Binding-site contacts:
Ligand atom C7 contacts residue SER55 of chain 1.B at 3.5 Å.
Ligand atom C7 contacts residue GLU35 of chain 1.B at 4.2 Å.
Ligand atom C8 contacts residue VAL46 of chain 1.B at 3.6 Å (hydrophobic).
Ligand atom C2 contacts residue ASN53 of chain 1.B at 2.4 Å.
Ligand atom C1 contacts residue ASN53 of chain 1.B at 1.4 Å.
Ligand atom C3 contacts residue ASN53 of chain 1.B at 3.8 Å.
Ligand atom N2 contacts residue ASN53 of chain 1.B at 2.9 Å (h-bond).
Ligand atom O3 contacts residue TYR51 of chain 1.B at 4.2 Å.
Ligand atom O5 contacts residue ASN53 of chain 1.B at 2.4 Å (h-bond).
Ligand atom O7 contacts residue SER54 of chain 1.B at 3.1 Å.
Ligand atom C4 contacts residue ASN53 of chain 1.B at 4.2 Å.
Ligand atom N2 contacts residue ASN48 of chain 1.B at 3.9 Å.
Ligand atom C7 contacts residue VAL46 of chain 1.B at 4.2 Å (hydrophobic).
Ligand atom C8 contacts residue SER55 of chain 1.B at 3.8 Å.
Ligand atom N2 contacts residue GLU35 of chain 1.B at 4.0 Å.
Ligand atom O7 contacts residue SER55 of chain 1.B at 2.7 Å (h-bond).
Ligand atom C7 contacts residue SER54 of chain 1.B at 4.1 Å.
Ligand atom O6 contacts residue TYR51 of chain 1.B at 4.4 Å.
Ligand atom C1 contacts residue ASN48 of chain 1.B at 4.1 Å.
Ligand atom C7 contacts residue ASN53 of chain 1.B at 3.4 Å.
Ligand atom O7 contacts residue VAL46 of chain 1.B at 4.2 Å.
Ligand atom O4 contacts residue TYR51 of chain 1.B at 4.4 Å.
Ligand atom C6 contacts residue TYR51 of chain 1.B at 3.2 Å (hydrophobic).
Ligand atom C4 contacts residue TYR51 of chain 1.B at 3.4 Å (hydrophobic).
Ligand atom C3 contacts residue TYR51 of chain 1.B at 4.0 Å (hydrophobic).
Ligand atom O7 contacts residue ASN53 of chain 1.B at 3.2 Å (h-bond).
Ligand atom C8 contacts residue GLU35 of chain 1.B at 3.3 Å.
Ligand atom C5 contacts residue TYR51 of chain 1.B at 3.4 Å (hydrophobic).
Ligand atom C5 contacts residue ASN53 of chain 1.B at 3.7 Å.

A small-molecule ligand and the protein it binds are described below.
Small molecule (SMILES): CC(=O)N[C@H]1CO[C@H](CO[C@@H]2O[C@@H](C)[C@@H](O)[C@@H](O)[C@@H]2O)[C@@H](O)[C@@H]1O

Sequence of chain 1.B:
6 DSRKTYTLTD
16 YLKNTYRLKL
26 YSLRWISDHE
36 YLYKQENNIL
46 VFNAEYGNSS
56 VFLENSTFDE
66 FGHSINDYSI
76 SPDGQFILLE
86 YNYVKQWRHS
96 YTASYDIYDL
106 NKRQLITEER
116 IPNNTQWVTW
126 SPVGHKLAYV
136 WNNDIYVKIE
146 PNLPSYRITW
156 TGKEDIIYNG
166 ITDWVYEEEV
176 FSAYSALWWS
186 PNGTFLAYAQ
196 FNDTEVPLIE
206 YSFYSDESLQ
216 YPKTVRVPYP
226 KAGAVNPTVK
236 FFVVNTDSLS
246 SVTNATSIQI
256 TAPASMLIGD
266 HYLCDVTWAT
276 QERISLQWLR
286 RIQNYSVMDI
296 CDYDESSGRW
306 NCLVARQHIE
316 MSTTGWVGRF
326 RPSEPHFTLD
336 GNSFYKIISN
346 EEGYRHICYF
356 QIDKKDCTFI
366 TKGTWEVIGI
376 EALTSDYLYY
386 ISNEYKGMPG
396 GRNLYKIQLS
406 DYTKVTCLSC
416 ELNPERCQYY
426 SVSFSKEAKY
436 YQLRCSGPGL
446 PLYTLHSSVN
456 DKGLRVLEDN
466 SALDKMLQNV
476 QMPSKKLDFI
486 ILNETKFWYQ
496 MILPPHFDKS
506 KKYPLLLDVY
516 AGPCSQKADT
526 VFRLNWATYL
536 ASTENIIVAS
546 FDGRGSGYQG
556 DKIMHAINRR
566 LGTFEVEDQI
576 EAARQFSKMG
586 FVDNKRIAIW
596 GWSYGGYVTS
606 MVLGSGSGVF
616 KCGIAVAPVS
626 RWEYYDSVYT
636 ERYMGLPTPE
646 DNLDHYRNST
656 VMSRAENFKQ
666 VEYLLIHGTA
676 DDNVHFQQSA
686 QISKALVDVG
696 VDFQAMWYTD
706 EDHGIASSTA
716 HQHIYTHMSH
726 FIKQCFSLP